Binding-site contacts:
Ligand atom C3 contacts residue LEU900 of chain 1.A at 4.1 Å (hydrophobic).
Ligand atom C5 contacts residue GLN904 of chain 1.A at 3.6 Å.
Ligand atom O7 contacts residue LEU900 of chain 1.A at 3.4 Å.
Ligand atom C1 contacts residue ASN695 of chain 1.A at 1.4 Å.
Ligand atom C4 contacts residue ASN695 of chain 1.A at 4.2 Å.
Ligand atom O4 contacts residue LEU900 of chain 1.A at 3.4 Å.
Ligand atom O5 contacts residue GLN904 of chain 1.A at 4.1 Å.
Ligand atom C5 contacts residue LEU900 of chain 1.A at 4.3 Å (hydrophobic).
Ligand atom O5 contacts residue GLN1049 of chain 1.A at 4.5 Å.
Ligand atom C5 contacts residue ASN695 of chain 1.A at 3.7 Å.
Ligand atom C6 contacts residue GLN904 of chain 1.A at 3.5 Å.
Ligand atom O7 contacts residue ASN695 of chain 1.A at 3.6 Å (h-bond).
Ligand atom O6 contacts residue THR697 of chain 1.A at 3.6 Å (h-bond).
Ligand atom N2 contacts residue ASN695 of chain 1.A at 2.9 Å (h-bond).
Ligand atom C7 contacts residue ASN695 of chain 1.A at 3.5 Å.
Ligand atom O6 contacts residue GLN904 of chain 1.A at 3.7 Å.
Ligand atom O5 contacts residue ASN695 of chain 1.A at 2.4 Å (h-bond).
Ligand atom C1 contacts residue GLN1049 of chain 1.A at 4.2 Å.
Ligand atom C4 contacts residue LEU900 of chain 1.A at 4.3 Å (hydrophobic).
Ligand atom C2 contacts residue ASN695 of chain 1.A at 2.5 Å.
Ligand atom C3 contacts residue ASN695 of chain 1.A at 3.8 Å.

Sequence of chain 1.A:
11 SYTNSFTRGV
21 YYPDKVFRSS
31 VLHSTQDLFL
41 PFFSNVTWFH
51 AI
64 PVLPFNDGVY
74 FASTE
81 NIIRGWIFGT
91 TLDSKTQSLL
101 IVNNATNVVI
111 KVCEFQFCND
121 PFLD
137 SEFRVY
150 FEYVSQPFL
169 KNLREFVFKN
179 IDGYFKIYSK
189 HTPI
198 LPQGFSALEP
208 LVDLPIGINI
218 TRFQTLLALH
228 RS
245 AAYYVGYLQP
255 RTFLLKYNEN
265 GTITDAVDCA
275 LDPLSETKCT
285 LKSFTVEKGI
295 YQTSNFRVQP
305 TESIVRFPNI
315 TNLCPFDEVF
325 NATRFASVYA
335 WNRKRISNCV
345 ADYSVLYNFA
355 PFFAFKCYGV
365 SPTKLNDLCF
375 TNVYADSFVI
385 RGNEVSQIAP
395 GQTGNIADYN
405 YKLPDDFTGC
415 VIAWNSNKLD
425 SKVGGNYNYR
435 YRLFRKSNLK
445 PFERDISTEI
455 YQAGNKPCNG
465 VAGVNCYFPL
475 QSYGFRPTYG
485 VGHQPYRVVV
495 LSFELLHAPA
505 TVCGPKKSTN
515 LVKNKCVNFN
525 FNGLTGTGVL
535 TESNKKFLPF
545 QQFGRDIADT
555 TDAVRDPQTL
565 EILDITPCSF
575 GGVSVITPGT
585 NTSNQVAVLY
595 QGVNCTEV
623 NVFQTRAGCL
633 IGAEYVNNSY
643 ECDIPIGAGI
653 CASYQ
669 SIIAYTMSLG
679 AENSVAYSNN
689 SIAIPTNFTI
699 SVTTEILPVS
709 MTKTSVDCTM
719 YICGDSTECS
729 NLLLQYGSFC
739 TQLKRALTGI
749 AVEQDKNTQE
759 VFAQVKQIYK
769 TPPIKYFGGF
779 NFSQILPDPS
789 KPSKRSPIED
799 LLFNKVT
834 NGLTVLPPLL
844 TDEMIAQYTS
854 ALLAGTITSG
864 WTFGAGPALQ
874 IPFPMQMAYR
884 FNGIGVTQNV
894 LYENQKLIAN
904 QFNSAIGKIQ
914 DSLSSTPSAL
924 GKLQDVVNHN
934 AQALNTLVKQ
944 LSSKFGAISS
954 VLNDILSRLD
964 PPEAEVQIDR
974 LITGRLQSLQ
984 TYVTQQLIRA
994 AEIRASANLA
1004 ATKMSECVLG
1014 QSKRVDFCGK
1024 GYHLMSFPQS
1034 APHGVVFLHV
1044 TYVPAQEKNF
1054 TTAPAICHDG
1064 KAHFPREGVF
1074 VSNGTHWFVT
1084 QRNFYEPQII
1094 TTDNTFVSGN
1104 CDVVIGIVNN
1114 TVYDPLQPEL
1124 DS

This small molecule binds to this protein.
Small molecule (SMILES): CC(=O)N[C@@H]1[C@@H](O)[C@H](O)[C@@H](CO)O[C@H]1O